Binding-site contacts:
Ligand atom C15 contacts residue LYS127 of chain 1.A at 3.7 Å.
Ligand atom C2 contacts residue GLY250 of chain 1.A at 3.3 Å.
Ligand atom C14 contacts residue GLN93 of chain 1.A at 3.6 Å.
Ligand atom C22 contacts residue VAL352 of chain 1.A at 3.9 Å (hydrophobic).
Ligand atom C22 contacts residue THR349 of chain 1.A at 3.6 Å.
Ligand atom C33 contacts residue ASP52 of chain 1.A at 3.4 Å.
Ligand atom C9 contacts residue TYR91 of chain 1.A at 3.6 Å (hydrophobic).
Ligand atom C24 contacts residue TYR218 of chain 1.A at 3.5 Å (hydrophobic).
Ligand atom F18 contacts residue PHE128 of chain 1.A at 3.3 Å.
Ligand atom C26 contacts residue LEU50 of chain 1.A at 3.9 Å (hydrophobic).
Ligand atom C27 contacts residue GLY250 of chain 1.A at 3.9 Å.
Ligand atom C15 contacts residue GLN93 of chain 1.A at 3.9 Å.
Ligand atom C28 contacts residue PHE128 of chain 1.A at 3.6 Å (hydrophobic).
Ligand atom C29 contacts residue TRP135 of chain 1.A at 3.6 Å (hydrophobic).
Ligand atom C33 contacts residue TYR91 of chain 1.A at 3.5 Å (hydrophobic).
Ligand atom C13 contacts residue GLN93 of chain 1.A at 3.6 Å.
Ligand atom C16 contacts residue GLY94 of chain 1.A at 3.9 Å.
Ligand atom C17 contacts residue TYR91 of chain 1.A at 3.6 Å (hydrophobic).
Ligand atom C29 contacts residue PHE128 of chain 1.A at 3.4 Å (hydrophobic).
Ligand atom C33 contacts residue ILE138 of chain 1.A at 3.8 Å (hydrophobic).
Ligand atom C26 contacts residue ASP52 of chain 1.A at 3.7 Å.
Ligand atom C32 contacts residue GLY250 of chain 1.A at 3.4 Å.
Ligand atom F18 contacts residue LYS127 of chain 1.A at 3.7 Å.
Ligand atom C27 contacts residue LEU50 of chain 1.A at 3.7 Å (hydrophobic).
Ligand atom C5 contacts residue TYR91 of chain 1.A at 3.6 Å (hydrophobic).
Ligand atom C30 contacts residue ILE130 of chain 1.A at 3.7 Å (hydrophobic).
Ligand atom F18 contacts residue GLY94 of chain 1.A at 3.3 Å.
Ligand atom C1 contacts residue THR251 of chain 1.A at 3.5 Å.
Ligand atom C30 contacts residue TRP135 of chain 1.A at 3.7 Å (hydrophobic).
Ligand atom C30 contacts residue PHE128 of chain 1.A at 3.4 Å (hydrophobic).
Ligand atom C23 contacts residue TYR218 of chain 1.A at 3.6 Å (hydrophobic).
Ligand atom C26 contacts residue GLY250 of chain 1.A at 3.4 Å.
Ligand atom C23 contacts residue LYS244 of chain 1.A at 3.8 Å.
Ligand atom C31 contacts residue ILE130 of chain 1.A at 3.7 Å (hydrophobic).
Ligand atom O11 contacts residue TYR91 of chain 1.A at 3.4 Å.
Ligand atom N3 contacts residue GLY250 of chain 1.A at 3.8 Å.
Ligand atom C2 contacts residue THR251 of chain 1.A at 3.9 Å.
Ligand atom O11 contacts residue GLN93 of chain 1.A at 2.9 Å (h-bond).
Ligand atom O11 contacts residue THR92 of chain 1.A at 3.4 Å (h-bond).
Ligand atom C25 contacts residue TYR218 of chain 1.A at 3.8 Å (hydrophobic).

Sequence of chain 1.A:
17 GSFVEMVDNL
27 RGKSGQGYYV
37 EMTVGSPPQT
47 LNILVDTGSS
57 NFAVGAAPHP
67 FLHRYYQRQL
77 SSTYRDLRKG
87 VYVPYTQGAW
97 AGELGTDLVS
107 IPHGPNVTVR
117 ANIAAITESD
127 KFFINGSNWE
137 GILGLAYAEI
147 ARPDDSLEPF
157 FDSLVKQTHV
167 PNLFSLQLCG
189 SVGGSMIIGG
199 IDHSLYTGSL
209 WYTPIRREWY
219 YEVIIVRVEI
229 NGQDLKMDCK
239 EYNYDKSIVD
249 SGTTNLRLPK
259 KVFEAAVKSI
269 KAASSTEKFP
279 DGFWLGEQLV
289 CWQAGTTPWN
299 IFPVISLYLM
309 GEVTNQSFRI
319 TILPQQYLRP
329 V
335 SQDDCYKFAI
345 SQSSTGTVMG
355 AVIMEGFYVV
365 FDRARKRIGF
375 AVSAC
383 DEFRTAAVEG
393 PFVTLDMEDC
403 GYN

This protein binds this small molecule.
Small molecule (SMILES): C[C@H]1C[C@]2(CCN1Cc1ccccc1)C(NC1CCCCC1)=NC(=O)N2c1cccc(F)c1